The small molecule below binds the protein below.
Small molecule (SMILES): Cn1cc2c3c(c[nH]c3c1=O)CN(CC1CC1)c1ccc(CS(C)(=O)=O)cc1-2

Binding-site contacts:
Ligand atom C5 contacts residue LEU37 of chain 1.A at 3.8 Å (hydrophobic).
Ligand atom C2 contacts residue TRP26 of chain 1.A at 3.9 Å (hydrophobic).
Ligand atom C18 contacts residue VAL32 of chain 1.A at 3.7 Å (hydrophobic).
Ligand atom N24 contacts residue VAL91 of chain 1.A at 3.9 Å.
Ligand atom C3 contacts residue PRO27 of chain 1.A at 3.8 Å (hydrophobic).
Ligand atom O25 contacts residue CYS81 of chain 1.A at 3.9 Å.
Ligand atom N24 contacts residue VAL32 of chain 1.A at 3.9 Å.
Ligand atom C11 contacts residue VAL91 of chain 1.A at 4.0 Å (hydrophobic).
Ligand atom C8 contacts residue TRP26 of chain 1.A at 4.0 Å (hydrophobic).
Ligand atom N22 contacts residue VAL91 of chain 1.A at 3.9 Å.
Ligand atom N22 contacts residue ASN85 of chain 1.A at 2.8 Å (h-bond).
Ligand atom C10 contacts residue VAL91 of chain 1.A at 3.9 Å (hydrophobic).
Ligand atom C21 contacts residue VAL91 of chain 1.A at 4.1 Å (hydrophobic).
Ligand atom O27 contacts residue VAL32 of chain 1.A at 3.5 Å.
Ligand atom O25 contacts residue VAL91 of chain 1.A at 4.1 Å.
Ligand atom C1 contacts residue TRP26 of chain 1.A at 3.5 Å (hydrophobic).
Ligand atom C18 contacts residue PRO27 of chain 1.A at 3.8 Å (hydrophobic).
Ligand atom C1 contacts residue LEU37 of chain 1.A at 3.9 Å (hydrophobic).
Ligand atom C13 contacts residue VAL91 of chain 1.A at 4.0 Å (hydrophobic).
Ligand atom C17 contacts residue TRP26 of chain 1.A at 3.8 Å (hydrophobic).
Ligand atom C3 contacts residue LEU37 of chain 1.A at 3.8 Å (hydrophobic).
Ligand atom C16 contacts residue MET94 of chain 1.A at 3.8 Å (hydrophobic).
Ligand atom C18 contacts residue PHE28 of chain 1.A at 3.7 Å (hydrophobic).
Ligand atom O27 contacts residue ASP33 of chain 1.A at 2.9 Å (salt-bridge).
Ligand atom C19 contacts residue PRO31 of chain 1.A at 3.4 Å (hydrophobic).
Ligand atom C10 contacts residue ASN85 of chain 1.A at 3.9 Å.
Ligand atom S28 contacts residue ASP33 of chain 1.A at 4.0 Å.
Ligand atom C9 contacts residue LEU37 of chain 1.A at 4.0 Å (hydrophobic).
Ligand atom C15 contacts residue TRP26 of chain 1.A at 3.8 Å (hydrophobic).
Ligand atom C2 contacts residue LEU37 of chain 1.A at 3.7 Å (hydrophobic).
Ligand atom C11 contacts residue PRO27 of chain 1.A at 3.5 Å (hydrophobic).
Ligand atom C4 contacts residue LEU39 of chain 1.A at 3.9 Å (hydrophobic).
Ligand atom O27 contacts residue PRO31 of chain 1.A at 3.6 Å (h-bond).
Ligand atom C13 contacts residue ASN85 of chain 1.A at 3.8 Å.
Ligand atom O26 contacts residue ASP33 of chain 1.A at 4.0 Å.
Ligand atom O25 contacts residue ASN85 of chain 1.A at 2.9 Å (h-bond).
Ligand atom C4 contacts residue ASN85 of chain 1.A at 3.6 Å.
Ligand atom O27 contacts residue LEU37 of chain 1.A at 3.3 Å.
Ligand atom C8 contacts residue LEU37 of chain 1.A at 4.0 Å (hydrophobic).
Ligand atom N22 contacts residue LEU39 of chain 1.A at 4.0 Å.

Sequence of chain 1.A:
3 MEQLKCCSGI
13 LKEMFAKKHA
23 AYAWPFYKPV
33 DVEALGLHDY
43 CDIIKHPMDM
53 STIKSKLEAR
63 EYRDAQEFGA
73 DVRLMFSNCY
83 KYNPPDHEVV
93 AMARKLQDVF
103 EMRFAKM